This protein binds this small molecule.
Small molecule (SMILES): CC(=O)N[C@H](C(=O)N[C@H](C(=O)N[C@@H](CC(C)C)[C@@H](O)CC(N)=O)C(C)C)C(C)C

Sequence of chain 1.D:
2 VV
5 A

Sequence of chain 1.A:
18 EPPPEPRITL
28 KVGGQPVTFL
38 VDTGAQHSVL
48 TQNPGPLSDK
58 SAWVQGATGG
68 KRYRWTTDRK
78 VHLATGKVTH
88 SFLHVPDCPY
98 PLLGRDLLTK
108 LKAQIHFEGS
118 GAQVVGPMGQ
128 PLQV

Sequence of chain 1.B:
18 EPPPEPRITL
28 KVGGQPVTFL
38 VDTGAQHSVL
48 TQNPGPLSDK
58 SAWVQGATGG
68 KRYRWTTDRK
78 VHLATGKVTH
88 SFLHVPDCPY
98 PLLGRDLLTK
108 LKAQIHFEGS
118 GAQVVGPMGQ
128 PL

Binding-site contacts:
Ligand atom CH3 contacts residue ASP39 of chain 1.A at 3.8 Å.
Ligand atom CH contacts residue TRP60 of chain 1.B at 3.1 Å (hydrophobic).
Ligand atom N contacts residue GLN62 of chain 1.B at 2.9 Å (h-bond).
Ligand atom CG2 contacts residue ALA64 of chain 1.A at 3.7 Å (hydrophobic).
Ligand atom O contacts residue ALA64 of chain 1.B at 3.7 Å.
Ligand atom CB contacts residue GLN62 of chain 1.B at 3.8 Å.
Ligand atom O contacts residue GLY63 of chain 1.B at 3.3 Å.
Ligand atom CG1 contacts residue VAL61 of chain 1.B at 3.9 Å (hydrophobic).
Ligand atom N contacts residue GLN43 of chain 1.B at 2.8 Å (h-bond).
Ligand atom CA contacts residue GLN62 of chain 1.B at 3.6 Å.
Ligand atom CA contacts residue GLY41 of chain 1.B at 4.0 Å.
Ligand atom O contacts residue VAL61 of chain 1.B at 3.4 Å.
Ligand atom O contacts residue GLN62 of chain 1.B at 3.7 Å.
Ligand atom CD1 contacts residue ALA59 of chain 1.B at 3.8 Å (hydrophobic).
Ligand atom CD2 contacts residue GLN43 of chain 1.B at 3.8 Å.
Ligand atom O contacts residue GLN43 of chain 1.B at 2.9 Å (h-bond).
Ligand atom O contacts residue ALA42 of chain 1.B at 3.8 Å.
Ligand atom CB contacts residue GLN43 of chain 1.B at 3.5 Å.
Ligand atom CG2 contacts residue PRO96 of chain 1.A at 3.9 Å (hydrophobic).
Ligand atom CD1 contacts residue LEU90 of chain 1.B at 3.6 Å (hydrophobic).
Ligand atom O contacts residue TRP60 of chain 1.B at 3.7 Å.
Ligand atom CM contacts residue GLN43 of chain 1.B at 4.0 Å.
Ligand atom CG2 contacts residue TYR97 of chain 1.A at 4.0 Å (hydrophobic).
Ligand atom OH contacts residue TRP60 of chain 1.B at 2.6 Å (h-bond).
Ligand atom C contacts residue GLN43 of chain 1.B at 3.7 Å.
Ligand atom C contacts residue GLY41 of chain 1.B at 3.9 Å.
Ligand atom C contacts residue GLN62 of chain 1.B at 3.7 Å.
Ligand atom CG contacts residue GLN43 of chain 1.B at 3.9 Å.
Ligand atom N contacts residue GLY41 of chain 1.B at 3.1 Å (h-bond).
Ligand atom CG1 contacts residue GLN43 of chain 1.B at 3.6 Å.
Ligand atom CH3 contacts residue GLY41 of chain 1.B at 3.5 Å.
Ligand atom CH3 contacts residue ACE1 of chain 1.D at 3.4 Å.
Ligand atom CB contacts residue ALA42 of chain 1.B at 3.9 Å (hydrophobic).
Ligand atom CA contacts residue TRP60 of chain 1.B at 3.5 Å (hydrophobic).
Ligand atom O contacts residue GLY41 of chain 1.B at 3.5 Å (h-bond).
Ligand atom O contacts residue GLN62 of chain 1.B at 2.7 Å (h-bond).
Ligand atom C contacts residue GLY41 of chain 1.B at 4.0 Å.
Ligand atom CA contacts residue GLN43 of chain 1.B at 3.7 Å.
Ligand atom CG2 contacts residue LEU99 of chain 1.B at 3.7 Å (hydrophobic).
Ligand atom CA contacts residue GLN43 of chain 1.B at 3.6 Å.